Binding-site contacts:
Ligand atom C contacts residue ASP183 of chain 1.A at 4.0 Å.
Ligand atom N contacts residue TRP190 of chain 1.A at 3.2 Å.
Ligand atom OXT contacts residue PHE186 of chain 1.A at 4.2 Å.
Ligand atom OXT contacts residue TRP129 of chain 2.A at 4.5 Å.
Ligand atom O contacts residue ASP183 of chain 1.A at 3.8 Å.
Ligand atom CA contacts residue SER242 of chain 1.A at 4.0 Å.
Ligand atom CA contacts residue TRP190 of chain 1.A at 4.2 Å (hydrophobic).
Ligand atom CG contacts residue TRP129 of chain 2.A at 3.5 Å (hydrophobic).
Ligand atom OXT contacts residue VAL12 of chain 2.A at 4.5 Å.
Ligand atom O contacts residue TRP129 of chain 2.A at 4.2 Å.
Ligand atom C contacts residue ALA18 of chain 2.A at 3.9 Å (hydrophobic).
Ligand atom O contacts residue TRP190 of chain 1.A at 4.0 Å.
Ligand atom SD contacts residue 5CD1 of chain 2.B at 3.4 Å.
Ligand atom CG contacts residue THR128 of chain 2.A at 3.0 Å.
Ligand atom OXT contacts residue ALA18 of chain 2.A at 4.0 Å.
Ligand atom C contacts residue TRP190 of chain 1.A at 4.3 Å (hydrophobic).
Ligand atom CB contacts residue TRP129 of chain 2.A at 4.3 Å (hydrophobic).
Ligand atom CE contacts residue 5CD1 of chain 2.B at 3.2 Å.
Ligand atom CA contacts residue TRP129 of chain 2.A at 3.4 Å (hydrophobic).
Ligand atom CG contacts residue 5CD1 of chain 2.B at 4.4 Å.
Ligand atom N contacts residue TRP129 of chain 2.A at 3.8 Å.
Ligand atom SD contacts residue PHE186 of chain 1.A at 4.3 Å.
Ligand atom CE contacts residue PHE228 of chain 1.A at 3.9 Å (hydrophobic).
Ligand atom CE contacts residue ASP183 of chain 1.A at 3.1 Å.
Ligand atom CB contacts residue TRP190 of chain 1.A at 4.5 Å (hydrophobic).
Ligand atom OXT contacts residue ASP183 of chain 1.A at 3.7 Å.
Ligand atom CE contacts residue PHE186 of chain 1.A at 4.1 Å (hydrophobic).
Ligand atom O contacts residue ALA18 of chain 2.A at 3.3 Å.
Ligand atom CE contacts residue ASN188 of chain 1.A at 3.3 Å.
Ligand atom N contacts residue SER242 of chain 1.A at 3.0 Å (h-bond).
Ligand atom SD contacts residue ASP183 of chain 1.A at 4.5 Å.
Ligand atom C contacts residue TRP129 of chain 2.A at 4.2 Å (hydrophobic).
Ligand atom SD contacts residue THR128 of chain 2.A at 3.6 Å (h-bond).
Ligand atom CB contacts residue THR128 of chain 2.A at 4.2 Å.
Ligand atom CB contacts residue ASP183 of chain 1.A at 4.4 Å.
Ligand atom CB contacts residue SER242 of chain 1.A at 4.4 Å.

Sequence of chain 2.A:
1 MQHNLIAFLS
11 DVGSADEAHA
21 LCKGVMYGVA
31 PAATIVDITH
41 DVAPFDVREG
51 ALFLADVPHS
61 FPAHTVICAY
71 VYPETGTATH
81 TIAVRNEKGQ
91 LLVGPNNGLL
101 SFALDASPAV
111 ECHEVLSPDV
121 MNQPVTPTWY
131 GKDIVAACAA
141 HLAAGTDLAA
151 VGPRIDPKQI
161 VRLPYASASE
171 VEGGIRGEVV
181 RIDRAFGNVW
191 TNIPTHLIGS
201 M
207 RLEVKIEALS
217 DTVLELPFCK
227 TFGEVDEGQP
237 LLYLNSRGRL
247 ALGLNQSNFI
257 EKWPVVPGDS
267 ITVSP

This small molecule binds to this protein.
Small molecule (SMILES): CSCC[C@H](N)C(=O)O

Sequence of chain 1.A:
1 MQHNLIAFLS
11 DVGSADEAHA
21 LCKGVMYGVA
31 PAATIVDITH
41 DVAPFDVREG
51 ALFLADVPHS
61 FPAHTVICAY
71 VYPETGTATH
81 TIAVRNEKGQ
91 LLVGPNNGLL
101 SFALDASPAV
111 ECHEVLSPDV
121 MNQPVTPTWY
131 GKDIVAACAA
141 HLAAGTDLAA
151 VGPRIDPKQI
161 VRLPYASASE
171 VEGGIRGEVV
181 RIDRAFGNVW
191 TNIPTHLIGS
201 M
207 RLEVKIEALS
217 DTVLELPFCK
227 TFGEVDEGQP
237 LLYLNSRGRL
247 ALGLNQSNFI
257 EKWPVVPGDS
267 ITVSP